A protein and the small-molecule ligand that binds it are described below.
Small molecule (SMILES): O=C(CO)[C@@H](O)[C@H](O)[C@H](O)CO

Sequence of chain 1.A:
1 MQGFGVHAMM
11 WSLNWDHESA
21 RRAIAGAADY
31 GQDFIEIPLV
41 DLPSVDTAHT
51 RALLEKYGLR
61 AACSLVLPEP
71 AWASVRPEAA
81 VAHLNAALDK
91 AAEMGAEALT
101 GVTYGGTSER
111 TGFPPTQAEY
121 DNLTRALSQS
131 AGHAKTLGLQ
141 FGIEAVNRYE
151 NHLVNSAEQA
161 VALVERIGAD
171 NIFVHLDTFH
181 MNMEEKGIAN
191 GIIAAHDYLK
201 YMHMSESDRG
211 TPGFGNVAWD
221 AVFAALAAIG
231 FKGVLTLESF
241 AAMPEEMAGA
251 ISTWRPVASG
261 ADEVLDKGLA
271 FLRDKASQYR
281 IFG

Binding-site contacts:
Ligand atom C3 contacts residue GLU238 of chain 1.A at 3.2 Å.
Ligand atom C4 contacts residue GLU144 of chain 1.A at 3.9 Å.
Ligand atom O3 contacts residue HIS203 of chain 1.A at 2.8 Å.
Ligand atom C3 contacts residue HIS203 of chain 1.A at 3.9 Å.
Ligand atom C2 contacts residue GLU238 of chain 1.A at 3.5 Å.
Ligand atom O4 contacts residue VAL66 of chain 1.A at 4.0 Å.
Ligand atom O4 contacts residue VAL102 of chain 1.A at 3.4 Å.
Ligand atom C6 contacts residue SER64 of chain 1.A at 3.6 Å.
Ligand atom C6 contacts residue LEU65 of chain 1.A at 3.7 Å (hydrophobic).
Ligand atom O5 contacts residue GLU238 of chain 1.A at 3.5 Å (salt-bridge).
Ligand atom C2 contacts residue ARG209 of chain 1.A at 3.6 Å.
Ligand atom O1 contacts residue HIS180 of chain 1.A at 2.9 Å (h-bond).
Ligand atom O4 contacts residue GLY101 of chain 1.A at 4.0 Å.
Ligand atom O2 contacts residue MG1 of chain 1.F at 2.2 Å.
Ligand atom O4 contacts residue GLU144 of chain 1.A at 3.1 Å (salt-bridge).
Ligand atom O6 contacts residue HIS7 of chain 1.A at 4.0 Å.
Ligand atom O1 contacts residue VAL146 of chain 1.A at 3.8 Å.
Ligand atom O3 contacts residue MG1 of chain 1.F at 2.2 Å.
Ligand atom O2 contacts residue GLU238 of chain 1.A at 2.9 Å (salt-bridge).
Ligand atom O1 contacts residue GLU150 of chain 1.A at 2.6 Å (salt-bridge).
Ligand atom O3 contacts residue GLU144 of chain 1.A at 2.5 Å (salt-bridge).
Ligand atom C2 contacts residue HIS180 of chain 1.A at 4.0 Å.
Ligand atom O2 contacts residue GLU144 of chain 1.A at 3.1 Å (salt-bridge).
Ligand atom O1 contacts residue ARG209 of chain 1.A at 3.6 Å.
Ligand atom O6 contacts residue PRO38 of chain 1.A at 3.9 Å.
Ligand atom C1 contacts residue ARG209 of chain 1.A at 3.9 Å.
Ligand atom O5 contacts residue MET9 of chain 1.A at 3.9 Å.
Ligand atom C3 contacts residue GLU144 of chain 1.A at 3.6 Å.
Ligand atom O6 contacts residue LEU65 of chain 1.A at 3.6 Å.
Ligand atom O2 contacts residue ARG209 of chain 1.A at 2.8 Å (salt-bridge).
Ligand atom C1 contacts residue GLU150 of chain 1.A at 3.8 Å.
Ligand atom O5 contacts residue HIS7 of chain 1.A at 3.2 Å (h-bond).
Ligand atom C2 contacts residue MG1 of chain 1.F at 2.9 Å.
Ligand atom O2 contacts residue HIS180 of chain 1.A at 3.2 Å (h-bond).
Ligand atom O6 contacts residue SER64 of chain 1.A at 2.8 Å (h-bond).
Ligand atom C6 contacts residue VAL66 of chain 1.A at 3.9 Å (hydrophobic).
Ligand atom O3 contacts residue GLU238 of chain 1.A at 3.4 Å (salt-bridge).
Ligand atom C3 contacts residue MG1 of chain 1.F at 3.0 Å.
Ligand atom O2 contacts residue ASP177 of chain 1.A at 3.0 Å (salt-bridge).
Ligand atom C2 contacts residue GLU144 of chain 1.A at 3.7 Å.